A protein and the small-molecule ligand that binds it are described below.
Small molecule (SMILES): CC(C)n1cnc2c(NCc3nc4cc(Cl)c(Cl)cc4[nH]3)nc(N3CCOCC3)nc21

Sequence of chain 1.B:
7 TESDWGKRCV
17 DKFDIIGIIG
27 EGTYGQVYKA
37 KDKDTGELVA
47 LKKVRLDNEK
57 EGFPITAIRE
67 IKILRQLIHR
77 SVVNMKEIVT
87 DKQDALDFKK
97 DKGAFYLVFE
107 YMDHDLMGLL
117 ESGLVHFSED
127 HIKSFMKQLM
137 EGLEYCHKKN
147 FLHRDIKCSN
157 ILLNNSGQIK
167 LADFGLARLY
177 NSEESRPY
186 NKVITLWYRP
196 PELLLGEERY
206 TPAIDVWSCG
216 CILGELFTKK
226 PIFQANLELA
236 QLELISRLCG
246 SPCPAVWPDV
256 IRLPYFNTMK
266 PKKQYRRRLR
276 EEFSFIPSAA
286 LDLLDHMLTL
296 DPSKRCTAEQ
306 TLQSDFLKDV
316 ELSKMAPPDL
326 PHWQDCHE

Binding-site contacts:
Ligand atom N1 contacts residue TYR107 of chain 1.B at 3.6 Å.
Ligand atom C10 contacts residue ILE25 of chain 1.B at 3.5 Å (hydrophobic).
Ligand atom C11 contacts residue ARG628 of chain 1.A at 3.6 Å.
Ligand atom C7 contacts residue ASP109 of chain 1.B at 3.8 Å.
Ligand atom C1 contacts residue ASP111 of chain 1.B at 3.8 Å.
Ligand atom C8 contacts residue ARG628 of chain 1.A at 3.6 Å.
Ligand atom C3 contacts residue LEU158 of chain 1.B at 3.6 Å (hydrophobic).
Ligand atom N8 contacts residue MET108 of chain 1.B at 3.8 Å.
Ligand atom C16 contacts residue ALA46 of chain 1.B at 3.6 Å (hydrophobic).
Ligand atom N1 contacts residue MET108 of chain 1.B at 2.6 Å (h-bond).
Ligand atom C6 contacts residue LEU158 of chain 1.B at 3.7 Å (hydrophobic).
Ligand atom C1 contacts residue HIS110 of chain 1.B at 3.4 Å.
Ligand atom C4 contacts residue LEU158 of chain 1.B at 3.5 Å (hydrophobic).
Ligand atom C13 contacts residue TYR107 of chain 1.B at 3.3 Å (hydrophobic).
Ligand atom C7 contacts residue MET108 of chain 1.B at 3.9 Å (hydrophobic).
Ligand atom N8 contacts residue TYR107 of chain 1.B at 2.6 Å (h-bond).
Ligand atom N4 contacts residue TYR107 of chain 1.B at 3.8 Å.
Ligand atom N4 contacts residue MET108 of chain 1.B at 3.2 Å (h-bond).
Ligand atom N7 contacts residue ARG628 of chain 1.A at 3.4 Å (salt-bridge).
Ligand atom C16 contacts residue LYS48 of chain 1.B at 3.7 Å.
Ligand atom N3 contacts residue LEU158 of chain 1.B at 3.8 Å.
Ligand atom N8 contacts residue ASP109 of chain 1.B at 3.4 Å (salt-bridge).
Ligand atom N4 contacts residue GLU106 of chain 1.B at 3.4 Å (salt-bridge).
Ligand atom C1 contacts residue MET108 of chain 1.B at 3.0 Å (hydrophobic).
Ligand atom C1 contacts residue ASP109 of chain 1.B at 3.8 Å.
Ligand atom N5 contacts residue LEU158 of chain 1.B at 3.5 Å.
Ligand atom CL2 contacts residue ASN607 of chain 1.A at 3.3 Å.
Ligand atom CL1 contacts residue ARG628 of chain 1.A at 3.6 Å.
Ligand atom C6 contacts residue GLU106 of chain 1.B at 3.0 Å.
Ligand atom N2 contacts residue LEU158 of chain 1.B at 3.7 Å.
Ligand atom C10 contacts residue ARG628 of chain 1.A at 3.3 Å.
Ligand atom C7 contacts residue TYR107 of chain 1.B at 3.8 Å (hydrophobic).
Ligand atom N5 contacts residue ALA46 of chain 1.B at 3.7 Å.
Ligand atom C6 contacts residue ALA46 of chain 1.B at 3.3 Å (hydrophobic).
Ligand atom N4 contacts residue ALA46 of chain 1.B at 3.7 Å.
Ligand atom C5 contacts residue LEU158 of chain 1.B at 3.8 Å (hydrophobic).
Ligand atom C9 contacts residue TYR107 of chain 1.B at 3.2 Å (hydrophobic).
Ligand atom CL1 contacts residue ARG647 of chain 1.A at 3.4 Å.
Ligand atom C13 contacts residue ILE609 of chain 1.A at 3.7 Å (hydrophobic).
Ligand atom C15 contacts residue LEU158 of chain 1.B at 3.6 Å (hydrophobic).

Sequence of chain 1.A:
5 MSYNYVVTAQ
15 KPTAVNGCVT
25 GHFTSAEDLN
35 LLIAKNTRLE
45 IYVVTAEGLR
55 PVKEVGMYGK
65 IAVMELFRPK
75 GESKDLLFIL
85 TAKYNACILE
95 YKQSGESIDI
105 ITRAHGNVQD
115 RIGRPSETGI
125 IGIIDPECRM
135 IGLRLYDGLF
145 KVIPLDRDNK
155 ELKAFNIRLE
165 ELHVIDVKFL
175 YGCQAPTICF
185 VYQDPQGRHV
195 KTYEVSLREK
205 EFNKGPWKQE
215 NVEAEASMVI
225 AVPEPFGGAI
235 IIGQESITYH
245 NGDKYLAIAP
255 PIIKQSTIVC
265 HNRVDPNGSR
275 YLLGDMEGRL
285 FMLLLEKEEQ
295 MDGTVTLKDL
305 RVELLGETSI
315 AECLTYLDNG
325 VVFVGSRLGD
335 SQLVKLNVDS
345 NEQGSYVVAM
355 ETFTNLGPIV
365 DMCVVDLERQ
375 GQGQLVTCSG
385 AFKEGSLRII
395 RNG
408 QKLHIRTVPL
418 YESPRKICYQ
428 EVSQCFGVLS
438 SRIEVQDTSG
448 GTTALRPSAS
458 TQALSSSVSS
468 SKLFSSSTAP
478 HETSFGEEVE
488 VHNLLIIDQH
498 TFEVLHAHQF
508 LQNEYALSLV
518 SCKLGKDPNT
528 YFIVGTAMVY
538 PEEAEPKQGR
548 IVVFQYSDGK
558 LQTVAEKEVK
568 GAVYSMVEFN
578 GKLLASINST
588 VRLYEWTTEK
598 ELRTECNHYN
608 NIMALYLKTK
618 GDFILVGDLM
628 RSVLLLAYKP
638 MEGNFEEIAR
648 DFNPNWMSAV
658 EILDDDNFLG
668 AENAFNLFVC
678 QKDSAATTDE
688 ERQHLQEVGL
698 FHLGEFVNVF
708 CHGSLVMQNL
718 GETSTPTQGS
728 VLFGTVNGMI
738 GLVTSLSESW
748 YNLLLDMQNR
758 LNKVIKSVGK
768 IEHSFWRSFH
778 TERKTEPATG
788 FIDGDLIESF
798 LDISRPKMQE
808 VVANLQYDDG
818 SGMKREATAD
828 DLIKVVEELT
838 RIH